A protein and the small-molecule ligand that binds it are described below.
Small molecule (SMILES): O=c1ccn([C@@H]2O[C@H](CO[P](=O)(O)O[C@H]3[C@@H](O)[C@H](n4ccc(=O)[nH]c4=O)O[C@@H]3CO[P](=O)(O)O[C@H]3[C@@H](O)[C@H](n4ccc(=O)[nH]c4=O)O[C@@H]3COP(=O)=O)[C@@H](OP(=O)(O)O)[C@H]2O)c(=O)[nH]1

Sequence of chain 1.A:
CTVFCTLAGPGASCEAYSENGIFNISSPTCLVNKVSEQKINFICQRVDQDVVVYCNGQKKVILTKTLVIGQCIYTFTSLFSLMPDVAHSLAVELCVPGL

Binding-site contacts:
Ligand atom C6 contacts residue THR75 of chain 1.A at 3.5 Å.
Ligand atom C5 contacts residue THR75 of chain 1.A at 3.4 Å.
Ligand atom O2' contacts residue VAL7 of chain 1.A at 2.6 Å (h-bond).
Ligand atom OP2 contacts residue THR6 of chain 1.A at 3.6 Å.
Ligand atom OP1 contacts residue GLN54 of chain 1.D at 3.1 Å (h-bond).
Ligand atom N3 contacts residue ASP57 of chain 1.D at 2.9 Å (salt-bridge).
Ligand atom O4 contacts residue ASP57 of chain 1.D at 3.5 Å (salt-bridge).
Ligand atom O4 contacts residue PRO14 of chain 1.D at 3.2 Å.
Ligand atom OP1 contacts residue GLN67 of chain 1.A at 3.5 Å (h-bond).
Ligand atom OP1 contacts residue LYS69 of chain 1.A at 3.0 Å (salt-bridge).
Ligand atom O4 contacts residue THR75 of chain 1.A at 2.7 Å (h-bond).
Ligand atom OP1 contacts residue ARG55 of chain 1.D at 2.9 Å (salt-bridge).
Ligand atom N3 contacts residue LEU76 of chain 1.A at 3.6 Å.
Ligand atom C4 contacts residue THR75 of chain 1.A at 3.4 Å.
Ligand atom P contacts residue ARG55 of chain 1.D at 3.6 Å.
Ligand atom O2 contacts residue CYS9 of chain 1.A at 2.7 Å (h-bond).
Ligand atom N3 contacts residue VAL70 of chain 1.A at 2.8 Å (h-bond).
Ligand atom O2' contacts residue PRO14 of chain 1.D at 3.2 Å.
Ligand atom N3 contacts residue CYS9 of chain 1.A at 2.8 Å (h-bond).
Ligand atom C2' contacts residue VAL7 of chain 1.A at 3.5 Å (hydrophobic).
Ligand atom O3' contacts residue VAL7 of chain 1.A at 3.1 Å (h-bond).
Ligand atom OP2 contacts residue ARG55 of chain 1.D at 2.9 Å (salt-bridge).
Ligand atom C6 contacts residue VAL105 of chain 1.A at 3.5 Å (hydrophobic).
Ligand atom O4 contacts residue GLY79 of chain 1.A at 3.5 Å.
Ligand atom O2 contacts residue VAL70 of chain 1.A at 3.2 Å (h-bond).
Ligand atom O5' contacts residue LYS69 of chain 1.A at 3.6 Å (salt-bridge).
Ligand atom C2 contacts residue CYS9 of chain 1.A at 3.5 Å (hydrophobic).
Ligand atom OP2 contacts residue VAL7 of chain 1.A at 3.1 Å (h-bond).
Ligand atom C2 contacts residue VAL70 of chain 1.A at 3.5 Å (hydrophobic).
Ligand atom C4 contacts residue ASP57 of chain 1.D at 3.6 Å.
Ligand atom O2 contacts residue PHE8 of chain 1.A at 3.2 Å.
Ligand atom C4 contacts residue ARG55 of chain 1.D at 3.6 Å.
Ligand atom O4 contacts residue LEU72 of chain 1.A at 2.9 Å (h-bond).
Ligand atom OP2 contacts residue LYS69 of chain 1.A at 2.7 Å (salt-bridge).
Ligand atom O2 contacts residue ILE71 of chain 1.A at 3.5 Å.
Ligand atom C2' contacts residue GLN54 of chain 1.D at 3.6 Å.
Ligand atom O2' contacts residue PHE8 of chain 1.A at 3.5 Å.
Ligand atom O4 contacts residue CYS9 of chain 1.A at 3.5 Å (h-bond).
Ligand atom O5' contacts residue LYS69 of chain 1.A at 3.5 Å (salt-bridge).
Ligand atom O2' contacts residue GLN54 of chain 1.D at 2.9 Å (h-bond).

Sequence of chain 1.D:
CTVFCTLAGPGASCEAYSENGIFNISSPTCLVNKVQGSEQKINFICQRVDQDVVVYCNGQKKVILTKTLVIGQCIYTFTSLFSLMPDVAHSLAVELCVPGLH